Binding-site contacts:
Ligand atom C2 contacts residue FEH1 of chain 1.L at 1.1 Å.
Ligand atom C6 contacts residue HIS153 of chain 1.D at 3.7 Å.
Ligand atom C8 contacts residue HIS273 of chain 1.D at 3.3 Å.
Ligand atom C4 contacts residue HIS273 of chain 1.D at 3.7 Å.
Ligand atom C5 contacts residue HIS273 of chain 1.D at 4.0 Å.
Ligand atom C6 contacts residue LEU150 of chain 1.D at 3.9 Å (hydrophobic).
Ligand atom C3 contacts residue TRP109 of chain 1.D at 4.0 Å (hydrophobic).
Ligand atom C7 contacts residue HIS273 of chain 1.D at 3.8 Å.
Ligand atom C1 contacts residue TYR215 of chain 1.D at 3.8 Å (hydrophobic).
Ligand atom C1 contacts residue HIS273 of chain 1.D at 3.8 Å.
Ligand atom C3 contacts residue HIS153 of chain 1.D at 4.0 Å.
Ligand atom O1 contacts residue GLN129 of chain 1.D at 3.8 Å.
Ligand atom C2 contacts residue HIS153 of chain 1.D at 3.8 Å.
Ligand atom C3 contacts residue ILE106 of chain 1.D at 3.8 Å (hydrophobic).
Ligand atom C7 contacts residue HIS153 of chain 1.D at 3.6 Å.
Ligand atom C6 contacts residue HIS273 of chain 1.D at 3.9 Å.
Ligand atom C8 contacts residue HIS153 of chain 1.D at 3.8 Å.
Ligand atom C5 contacts residue HIS153 of chain 1.D at 4.0 Å.
Ligand atom C3 contacts residue ASP105 of chain 1.D at 2.4 Å.
Ligand atom C5 contacts residue VAL151 of chain 1.D at 3.9 Å (hydrophobic).
Ligand atom C8 contacts residue FEH1 of chain 1.L at 1.4 Å.
Ligand atom C8 contacts residue ASP105 of chain 1.D at 3.4 Å.
Ligand atom C5 contacts residue FEH1 of chain 1.L at 0.8 Å.
Ligand atom C1 contacts residue ASP105 of chain 1.D at 1.4 Å.
Ligand atom C4 contacts residue ASP105 of chain 1.D at 3.1 Å.
Ligand atom C6 contacts residue HIS183 of chain 1.D at 3.6 Å.
Ligand atom C7 contacts residue HIS183 of chain 1.D at 3.4 Å.
Ligand atom O1 contacts residue ASP105 of chain 1.D at 0.0 Å (salt-bridge).
Ligand atom O1 contacts residue FEH1 of chain 1.L at 1.5 Å.
Ligand atom C3 contacts residue TYR215 of chain 1.D at 3.3 Å (hydrophobic).
Ligand atom C8 contacts residue PHE179 of chain 1.D at 3.9 Å (hydrophobic).
Ligand atom C6 contacts residue FEH1 of chain 1.L at 0.8 Å.
Ligand atom C1 contacts residue FEH1 of chain 1.L at 0.5 Å.
Ligand atom O1 contacts residue ILE106 of chain 1.D at 3.8 Å.
Ligand atom C2 contacts residue ASP105 of chain 1.D at 2.4 Å.
Ligand atom C2 contacts residue HIS273 of chain 1.D at 3.3 Å.
Ligand atom C3 contacts residue FEH1 of chain 1.L at 0.9 Å.
Ligand atom C7 contacts residue FEH1 of chain 1.L at 1.7 Å.
Ligand atom O1 contacts residue HIS273 of chain 1.D at 3.2 Å.
Ligand atom C4 contacts residue FEH1 of chain 1.L at 0.8 Å.

Sequence of chain 1.D:
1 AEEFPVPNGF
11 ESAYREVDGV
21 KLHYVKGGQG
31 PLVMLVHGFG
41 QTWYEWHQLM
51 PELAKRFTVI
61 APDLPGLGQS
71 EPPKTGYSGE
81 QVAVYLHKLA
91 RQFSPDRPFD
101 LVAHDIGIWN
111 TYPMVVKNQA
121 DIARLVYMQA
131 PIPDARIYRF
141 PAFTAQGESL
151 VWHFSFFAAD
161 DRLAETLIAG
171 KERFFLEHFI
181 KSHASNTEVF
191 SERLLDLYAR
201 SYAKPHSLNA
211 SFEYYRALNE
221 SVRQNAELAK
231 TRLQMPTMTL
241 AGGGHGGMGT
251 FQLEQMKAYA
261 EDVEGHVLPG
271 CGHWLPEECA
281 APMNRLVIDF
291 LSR

This small molecule binds to this protein.
Small molecule (SMILES): OC[C@H](O)c1ccccc1